Binding-site contacts:
Ligand atom C22 contacts residue HIS241 of chain 1.A at 3.5 Å.
Ligand atom C6 contacts residue SER119 of chain 1.A at 3.8 Å.
Ligand atom C7 contacts residue TRP130 of chain 1.A at 3.8 Å (hydrophobic).
Ligand atom C29 contacts residue VAL78 of chain 1.A at 3.7 Å (hydrophobic).
Ligand atom C23 contacts residue HIS241 of chain 1.A at 3.2 Å.
Ligand atom C3 contacts residue TYR38 of chain 1.A at 3.6 Å (hydrophobic).
Ligand atom C32 contacts residue MET116 of chain 1.A at 3.8 Å (hydrophobic).
Ligand atom O3 contacts residue PHE266 of chain 1.A at 3.4 Å.
Ligand atom C4 contacts residue SER122 of chain 1.A at 3.6 Å.
Ligand atom C28 contacts residue PHE266 of chain 1.A at 3.6 Å (hydrophobic).
Ligand atom C10 contacts residue TRP130 of chain 1.A at 3.5 Å (hydrophobic).
Ligand atom C20 contacts residue ILE112 of chain 1.A at 3.8 Å (hydrophobic).
Ligand atom C3 contacts residue SER122 of chain 1.A at 3.6 Å.
Ligand atom C34 contacts residue ILE154 of chain 1.A at 3.8 Å (hydrophobic).
Ligand atom C1 contacts residue SER81 of chain 1.A at 3.8 Å.
Ligand atom O1 contacts residue SER81 of chain 1.A at 2.7 Å (h-bond).
Ligand atom C22 contacts residue PHE266 of chain 1.A at 3.7 Å (hydrophobic).
Ligand atom C32 contacts residue LEU157 of chain 1.A at 3.9 Å (hydrophobic).
Ligand atom C33 contacts residue HIS241 of chain 1.A at 3.1 Å.
Ligand atom C4 contacts residue CYS132 of chain 1.A at 3.6 Å (hydrophobic).
Ligand atom O4 contacts residue ASN238 of chain 1.A at 3.8 Å.
Ligand atom O2 contacts residue SER119 of chain 1.A at 3.5 Å.
Ligand atom O1 contacts residue ARG118 of chain 1.A at 2.9 Å (salt-bridge).
Ligand atom C28 contacts residue HIS241 of chain 1.A at 3.5 Å.
Ligand atom C34 contacts residue LEU153 of chain 1.A at 3.7 Å (hydrophobic).
Ligand atom O3 contacts residue HIS149 of chain 1.A at 3.5 Å.
Ligand atom C21 contacts residue HIS241 of chain 1.A at 3.7 Å.
Ligand atom C25 contacts residue HIS241 of chain 1.A at 3.5 Å.
Ligand atom O4 contacts residue SER242 of chain 1.A at 2.9 Å.
Ligand atom O2 contacts residue TYR38 of chain 1.A at 2.8 Å (h-bond).
Ligand atom O3 contacts residue HIS241 of chain 1.A at 3.9 Å.
Ligand atom C12 contacts residue VAL144 of chain 1.A at 3.7 Å (hydrophobic).
Ligand atom C35 contacts residue ARG118 of chain 1.A at 3.5 Å.
Ligand atom C8 contacts residue SER119 of chain 1.A at 3.3 Å.
Ligand atom C5 contacts residue SER119 of chain 1.A at 3.7 Å.
Ligand atom C21 contacts residue ILE112 of chain 1.A at 3.8 Å (hydrophobic).
Ligand atom O2 contacts residue SER122 of chain 1.A at 2.8 Å (h-bond).
Ligand atom C1 contacts residue ARG118 of chain 1.A at 3.9 Å.
Ligand atom C7 contacts residue SER119 of chain 1.A at 3.5 Å.
Ligand atom C24 contacts residue HIS241 of chain 1.A at 3.2 Å.

A protein and the small-molecule ligand that binds it are described below.
Small molecule (SMILES): C=C1[C@H](O)CC(=C/C=C2\CCC[C@]3(C)[C@@H]([C@H](C)[C@@H](CCCC)CCC(=O)c4ccc(O)cc4)CC[C@@H]23)C[C@H]1O

Sequence of chain 1.A:
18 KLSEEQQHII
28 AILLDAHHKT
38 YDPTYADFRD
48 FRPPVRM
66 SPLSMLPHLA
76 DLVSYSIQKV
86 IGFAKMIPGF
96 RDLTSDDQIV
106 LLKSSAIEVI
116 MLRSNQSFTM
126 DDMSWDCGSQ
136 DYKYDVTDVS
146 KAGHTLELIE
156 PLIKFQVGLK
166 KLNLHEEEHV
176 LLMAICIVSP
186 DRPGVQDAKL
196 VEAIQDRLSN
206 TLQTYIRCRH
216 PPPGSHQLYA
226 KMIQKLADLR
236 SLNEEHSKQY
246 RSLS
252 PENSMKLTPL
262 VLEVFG